A small-molecule ligand and the protein it binds are described below.
Small molecule (SMILES): CCC[C@@H](CCO)Nc1nc(N)nc2cnn(Cc3ncc(C4CCN(C5CCOCC5)CC4)cc3OC)c12

Sequence of chain 1.B:
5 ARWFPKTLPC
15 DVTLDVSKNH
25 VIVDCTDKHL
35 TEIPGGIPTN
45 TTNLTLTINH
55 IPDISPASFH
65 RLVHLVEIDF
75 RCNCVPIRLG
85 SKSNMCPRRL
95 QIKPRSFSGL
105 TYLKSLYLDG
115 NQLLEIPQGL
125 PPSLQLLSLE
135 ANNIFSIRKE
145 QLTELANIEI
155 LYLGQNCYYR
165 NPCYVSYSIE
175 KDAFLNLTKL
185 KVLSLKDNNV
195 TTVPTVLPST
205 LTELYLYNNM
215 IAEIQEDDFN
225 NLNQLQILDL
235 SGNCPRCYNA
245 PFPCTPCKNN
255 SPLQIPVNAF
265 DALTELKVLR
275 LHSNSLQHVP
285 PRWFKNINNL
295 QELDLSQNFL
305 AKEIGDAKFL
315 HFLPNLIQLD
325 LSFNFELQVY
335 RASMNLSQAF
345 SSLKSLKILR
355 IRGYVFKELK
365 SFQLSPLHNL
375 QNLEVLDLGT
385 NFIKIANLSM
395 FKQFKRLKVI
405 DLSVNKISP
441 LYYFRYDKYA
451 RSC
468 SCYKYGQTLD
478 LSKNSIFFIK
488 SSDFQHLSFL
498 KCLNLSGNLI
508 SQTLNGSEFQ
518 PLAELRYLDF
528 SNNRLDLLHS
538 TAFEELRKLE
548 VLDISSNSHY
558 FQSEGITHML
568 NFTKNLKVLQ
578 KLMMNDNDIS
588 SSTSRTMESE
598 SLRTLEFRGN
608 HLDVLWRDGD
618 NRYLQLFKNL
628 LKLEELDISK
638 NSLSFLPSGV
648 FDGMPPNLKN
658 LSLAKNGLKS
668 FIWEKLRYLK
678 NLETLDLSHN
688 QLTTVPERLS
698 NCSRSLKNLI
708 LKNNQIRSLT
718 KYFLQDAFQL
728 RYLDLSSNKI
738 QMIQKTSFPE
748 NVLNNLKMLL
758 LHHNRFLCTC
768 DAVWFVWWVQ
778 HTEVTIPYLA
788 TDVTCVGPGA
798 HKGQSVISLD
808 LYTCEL

Binding-site contacts:
Ligand atom N2 contacts residue PHE386 of chain 1.A at 3.8 Å.
Ligand atom C4 contacts residue ASP533 of chain 1.B at 3.7 Å.
Ligand atom C7 contacts residue TYR334 of chain 1.A at 3.7 Å (hydrophobic).
Ligand atom C11 contacts residue LEU535 of chain 1.B at 3.8 Å (hydrophobic).
Ligand atom C18 contacts residue PHE329 of chain 1.A at 3.7 Å (hydrophobic).
Ligand atom C1 contacts residue LEU535 of chain 1.B at 3.7 Å (hydrophobic).
Ligand atom N5 contacts residue LEU535 of chain 1.B at 3.8 Å.
Ligand atom N3 contacts residue PHE386 of chain 1.A at 3.8 Å.
Ligand atom O2 contacts residue TYR242 of chain 1.A at 2.7 Å (h-bond).
Ligand atom N5 contacts residue TYR334 of chain 1.A at 3.3 Å.
Ligand atom C11 contacts residue TYR334 of chain 1.A at 3.8 Å (hydrophobic).
Ligand atom C16 contacts residue PHE386 of chain 1.A at 3.6 Å (hydrophobic).
Ligand atom C4 contacts residue LEU535 of chain 1.B at 3.7 Å (hydrophobic).
Ligand atom C13 contacts residue VAL359 of chain 1.A at 3.8 Å (hydrophobic).
Ligand atom N2 contacts residue ASP533 of chain 1.B at 2.9 Å (salt-bridge).
Ligand atom C16 contacts residue VAL359 of chain 1.A at 3.8 Å (hydrophobic).
Ligand atom C2 contacts residue LEU535 of chain 1.B at 3.6 Å (hydrophobic).
Ligand atom C4 contacts residue PHE386 of chain 1.A at 3.6 Å (hydrophobic).
Ligand atom C6 contacts residue VAL359 of chain 1.A at 3.6 Å (hydrophobic).
Ligand atom O1 contacts residue VAL359 of chain 1.A at 3.3 Å.
Ligand atom C1 contacts residue ASP533 of chain 1.B at 3.3 Å.
Ligand atom N4 contacts residue PHE386 of chain 1.A at 3.7 Å.
Ligand atom C5 contacts residue THR510 of chain 1.B at 3.8 Å.
Ligand atom C13 contacts residue PHE329 of chain 1.A at 3.7 Å (hydrophobic).
Ligand atom C15 contacts residue GLY562 of chain 1.B at 3.7 Å.
Ligand atom N6 contacts residue LEU535 of chain 1.B at 3.8 Å.
Ligand atom C13 contacts residue LEU331 of chain 1.A at 3.7 Å (hydrophobic).
Ligand atom N6 contacts residue ILE563 of chain 1.B at 3.2 Å.
Ligand atom C13 contacts residue VAL333 of chain 1.A at 3.4 Å (hydrophobic).
Ligand atom N6 contacts residue THR564 of chain 1.B at 2.9 Å (h-bond).
Ligand atom N6 contacts residue ASP533 of chain 1.B at 2.6 Å (salt-bridge).
Ligand atom C21 contacts residue GLN332 of chain 1.A at 3.6 Å.
Ligand atom C17 contacts residue GLY562 of chain 1.B at 3.7 Å.
Ligand atom N2 contacts residue LEU535 of chain 1.B at 3.8 Å.
Ligand atom C5 contacts residue PHE386 of chain 1.A at 3.5 Å (hydrophobic).
Ligand atom N1 contacts residue LEU535 of chain 1.B at 3.5 Å.
Ligand atom O2 contacts residue THR564 of chain 1.B at 2.8 Å (h-bond).
Ligand atom C20 contacts residue GLN332 of chain 1.A at 3.4 Å.
Ligand atom C19 contacts residue LEU331 of chain 1.A at 3.5 Å (hydrophobic).
Ligand atom C14 contacts residue THR564 of chain 1.B at 3.6 Å.

Sequence of chain 1.A:
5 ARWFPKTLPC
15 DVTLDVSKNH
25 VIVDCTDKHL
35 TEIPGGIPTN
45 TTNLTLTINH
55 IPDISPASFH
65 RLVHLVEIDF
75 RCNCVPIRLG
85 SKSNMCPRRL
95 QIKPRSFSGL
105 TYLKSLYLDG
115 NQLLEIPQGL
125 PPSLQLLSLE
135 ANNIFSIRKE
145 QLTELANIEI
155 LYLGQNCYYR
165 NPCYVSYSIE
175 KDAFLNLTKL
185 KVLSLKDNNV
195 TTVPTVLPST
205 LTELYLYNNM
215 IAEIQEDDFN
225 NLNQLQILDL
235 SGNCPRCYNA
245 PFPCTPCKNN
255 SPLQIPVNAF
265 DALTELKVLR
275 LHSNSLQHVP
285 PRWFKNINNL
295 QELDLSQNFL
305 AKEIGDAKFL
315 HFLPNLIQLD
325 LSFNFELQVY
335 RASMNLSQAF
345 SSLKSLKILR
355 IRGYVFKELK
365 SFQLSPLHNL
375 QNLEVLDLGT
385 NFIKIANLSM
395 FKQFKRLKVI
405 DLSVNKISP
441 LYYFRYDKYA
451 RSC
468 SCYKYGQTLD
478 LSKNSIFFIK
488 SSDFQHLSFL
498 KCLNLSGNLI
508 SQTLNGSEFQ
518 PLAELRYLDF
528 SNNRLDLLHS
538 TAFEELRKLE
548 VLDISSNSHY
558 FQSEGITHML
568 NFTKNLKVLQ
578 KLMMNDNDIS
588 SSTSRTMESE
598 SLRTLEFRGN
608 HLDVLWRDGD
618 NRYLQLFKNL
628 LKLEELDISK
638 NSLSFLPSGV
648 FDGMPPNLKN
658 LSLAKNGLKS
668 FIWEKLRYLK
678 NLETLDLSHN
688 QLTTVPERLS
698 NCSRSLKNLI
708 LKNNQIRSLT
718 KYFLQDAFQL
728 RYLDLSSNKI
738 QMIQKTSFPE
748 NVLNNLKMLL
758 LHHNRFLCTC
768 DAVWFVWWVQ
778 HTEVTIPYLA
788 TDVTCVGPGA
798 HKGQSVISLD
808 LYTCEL